The small molecule below binds the protein below.
Small molecule (SMILES): CC(=O)N[C@H]1[C@H](O[C@H]2[C@H](O)[C@@H](NC(C)=O)CO[C@@H]2CO)O[C@H](CO)[C@@H](O[C@@H]2O[C@H](CO[C@H]3O[C@H](CO)[C@@H](O)[C@H](O[C@H]4O[C@H](CO)[C@@H](O)[C@H](O)[C@@H]4O)[C@@H]3O)[C@@H](O)[C@H](O[C@H]3O[C@H](CO)[C@@H](O)[C@H](O)[C@@H]3O)[C@@H]2O)[C@@H]1O

Binding-site contacts:
Ligand atom C1 contacts residue SER121 of chain 1.J at 3.3 Å.
Ligand atom C4 contacts residue ASN119 of chain 1.J at 4.2 Å.
Ligand atom C1 contacts residue HIS123 of chain 1.J at 3.4 Å.
Ligand atom O3 contacts residue SER121 of chain 1.J at 4.1 Å.
Ligand atom N2 contacts residue ASN119 of chain 1.J at 2.9 Å (h-bond).
Ligand atom C8 contacts residue ASN119 of chain 1.J at 3.8 Å.
Ligand atom C2 contacts residue HIS123 of chain 1.J at 3.9 Å.
Ligand atom C2 contacts residue SER121 of chain 1.J at 3.2 Å.
Ligand atom O5 contacts residue ASN119 of chain 1.J at 2.3 Å (h-bond).
Ligand atom C3 contacts residue SER121 of chain 1.J at 3.5 Å.
Ligand atom O7 contacts residue SER121 of chain 1.J at 3.6 Å.
Ligand atom C3 contacts residue ASN119 of chain 1.J at 3.8 Å.
Ligand atom O6 contacts residue HIS123 of chain 1.J at 4.4 Å.
Ligand atom O5 contacts residue HIS123 of chain 1.J at 3.5 Å.
Ligand atom C5 contacts residue HIS123 of chain 1.J at 3.5 Å.
Ligand atom C7 contacts residue ASN119 of chain 1.J at 3.4 Å.
Ligand atom N2 contacts residue HIS123 of chain 1.J at 4.2 Å.
Ligand atom O7 contacts residue SER120 of chain 1.J at 3.6 Å (h-bond).
Ligand atom C7 contacts residue SER121 of chain 1.J at 3.4 Å.
Ligand atom C4 contacts residue HIS123 of chain 1.J at 4.0 Å.
Ligand atom N2 contacts residue SER121 of chain 1.J at 2.4 Å (h-bond).
Ligand atom C3 contacts residue HIS123 of chain 1.J at 3.5 Å.
Ligand atom C5 contacts residue ASN119 of chain 1.J at 3.7 Å.
Ligand atom O7 contacts residue ASN119 of chain 1.J at 4.2 Å.
Ligand atom C2 contacts residue ASN119 of chain 1.J at 2.4 Å.
Ligand atom C1 contacts residue ASN119 of chain 1.J at 1.4 Å.
Ligand atom O4 contacts residue HIS123 of chain 1.J at 3.8 Å.

Sequence of chain 1.J:
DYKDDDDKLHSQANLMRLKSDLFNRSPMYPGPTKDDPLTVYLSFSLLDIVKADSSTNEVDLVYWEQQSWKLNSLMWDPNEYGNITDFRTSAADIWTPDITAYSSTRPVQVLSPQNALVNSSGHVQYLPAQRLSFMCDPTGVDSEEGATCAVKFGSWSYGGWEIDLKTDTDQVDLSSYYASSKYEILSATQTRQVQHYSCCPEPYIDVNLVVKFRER